The protein below binds the small molecule below.
Small molecule (SMILES): CC(C)CCC[C@@H](C)[C@H]1CC[C@H]2[C@@H]3CC[C@@H]4C[C@@H](O)CC[C@]4(C)[C@H]3CC[C@]12C

Binding-site contacts:
Ligand atom C1 contacts residue SER179 of chain 1.C at 4.2 Å.
Ligand atom C7 contacts residue LEU172 of chain 1.C at 3.9 Å (hydrophobic).
Ligand atom C18 contacts residue PHE207 of chain 1.C at 4.0 Å (hydrophobic).
Ligand atom C16 contacts residue PHE207 of chain 1.C at 4.1 Å (hydrophobic).
Ligand atom C19 contacts residue LEU175 of chain 1.C at 3.9 Å (hydrophobic).
Ligand atom C19 contacts residue QNP1 of chain 1.N at 3.8 Å.
Ligand atom C4 contacts residue ARG176 of chain 1.C at 4.4 Å.
Ligand atom C27 contacts residue ALA212 of chain 1.C at 4.4 Å (hydrophobic).
Ligand atom C20 contacts residue PHE207 of chain 1.C at 4.2 Å (hydrophobic).
Ligand atom C6 contacts residue LEU172 of chain 1.C at 4.5 Å (hydrophobic).
Ligand atom C21 contacts residue VAL204 of chain 1.C at 4.2 Å (hydrophobic).
Ligand atom C21 contacts residue PHE283 of chain 1.C at 4.1 Å (hydrophobic).
Ligand atom C2 contacts residue SER179 of chain 1.C at 3.6 Å.
Ligand atom C19 contacts residue SER179 of chain 1.C at 3.6 Å.
Ligand atom C18 contacts residue LEU175 of chain 1.C at 4.0 Å (hydrophobic).
Ligand atom C27 contacts residue PHE280 of chain 1.C at 4.4 Å (hydrophobic).
Ligand atom C27 contacts residue ALA208 of chain 1.C at 3.8 Å (hydrophobic).
Ligand atom C8 contacts residue LEU175 of chain 1.C at 4.4 Å (hydrophobic).
Ligand atom C22 contacts residue PHE283 of chain 1.C at 4.2 Å (hydrophobic).
Ligand atom C27 contacts residue PHE283 of chain 1.C at 3.7 Å (hydrophobic).

Sequence of chain 1.C:
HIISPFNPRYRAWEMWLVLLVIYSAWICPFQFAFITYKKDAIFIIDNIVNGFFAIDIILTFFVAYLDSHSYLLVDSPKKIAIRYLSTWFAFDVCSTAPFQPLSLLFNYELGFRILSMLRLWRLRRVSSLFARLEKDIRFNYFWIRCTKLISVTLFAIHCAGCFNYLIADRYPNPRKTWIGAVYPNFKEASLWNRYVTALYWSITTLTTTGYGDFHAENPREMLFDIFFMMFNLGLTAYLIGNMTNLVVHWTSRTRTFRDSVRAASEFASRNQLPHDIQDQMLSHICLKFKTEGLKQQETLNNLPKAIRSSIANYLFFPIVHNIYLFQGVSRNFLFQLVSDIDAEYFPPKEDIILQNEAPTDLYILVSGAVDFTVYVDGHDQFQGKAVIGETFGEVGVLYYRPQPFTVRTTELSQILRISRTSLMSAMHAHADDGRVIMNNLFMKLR